Sequence of chain 1.B:
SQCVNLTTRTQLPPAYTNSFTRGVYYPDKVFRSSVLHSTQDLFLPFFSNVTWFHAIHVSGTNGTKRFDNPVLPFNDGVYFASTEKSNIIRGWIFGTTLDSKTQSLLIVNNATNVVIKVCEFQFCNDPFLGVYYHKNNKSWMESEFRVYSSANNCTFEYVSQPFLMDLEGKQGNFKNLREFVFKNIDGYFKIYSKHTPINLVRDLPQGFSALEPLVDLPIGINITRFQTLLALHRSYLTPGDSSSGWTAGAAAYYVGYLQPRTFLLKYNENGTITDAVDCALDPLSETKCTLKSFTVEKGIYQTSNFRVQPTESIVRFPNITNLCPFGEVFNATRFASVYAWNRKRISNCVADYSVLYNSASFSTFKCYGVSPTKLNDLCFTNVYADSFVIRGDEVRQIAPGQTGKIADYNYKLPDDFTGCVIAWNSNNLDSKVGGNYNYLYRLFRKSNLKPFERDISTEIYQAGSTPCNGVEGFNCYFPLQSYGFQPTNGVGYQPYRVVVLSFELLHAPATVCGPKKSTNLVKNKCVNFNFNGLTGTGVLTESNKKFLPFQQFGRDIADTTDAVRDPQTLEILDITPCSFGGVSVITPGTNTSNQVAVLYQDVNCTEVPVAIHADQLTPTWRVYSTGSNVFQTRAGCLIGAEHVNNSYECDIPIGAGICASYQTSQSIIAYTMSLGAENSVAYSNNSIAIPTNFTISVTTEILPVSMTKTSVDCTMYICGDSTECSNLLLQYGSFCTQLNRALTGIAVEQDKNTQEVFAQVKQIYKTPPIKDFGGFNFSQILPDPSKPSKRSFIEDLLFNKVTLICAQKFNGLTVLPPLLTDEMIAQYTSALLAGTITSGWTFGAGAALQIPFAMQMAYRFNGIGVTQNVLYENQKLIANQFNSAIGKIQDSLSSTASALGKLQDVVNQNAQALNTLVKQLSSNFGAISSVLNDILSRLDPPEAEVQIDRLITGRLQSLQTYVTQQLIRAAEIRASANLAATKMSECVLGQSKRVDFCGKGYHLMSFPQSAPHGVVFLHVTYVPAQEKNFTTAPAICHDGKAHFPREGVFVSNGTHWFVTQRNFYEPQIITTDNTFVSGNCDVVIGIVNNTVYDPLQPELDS

This protein binds this small molecule.
Small molecule (SMILES): CC(=O)N[C@@H]1[C@@H](O)[C@H](O)[C@@H](CO)O[C@H]1O

Binding-site contacts:
Ligand atom C8 contacts residue ASN657 of chain 1.B at 4.1 Å.
Ligand atom C5 contacts residue ASN657 of chain 1.B at 3.7 Å.
Ligand atom C3 contacts residue ASN657 of chain 1.B at 3.8 Å.
Ligand atom O5 contacts residue ASN657 of chain 1.B at 2.4 Å (h-bond).
Ligand atom C1 contacts residue ASN657 of chain 1.B at 1.4 Å.
Ligand atom N2 contacts residue ASN657 of chain 1.B at 2.9 Å (h-bond).
Ligand atom C4 contacts residue ASN657 of chain 1.B at 4.2 Å.
Ligand atom C2 contacts residue ASN657 of chain 1.B at 2.5 Å.
Ligand atom C7 contacts residue ASN657 of chain 1.B at 3.1 Å.
Ligand atom O7 contacts residue ASN657 of chain 1.B at 3.0 Å (h-bond).